Binding-site contacts:
Ligand atom CB contacts residue TYR238 of chain 1.X at 3.6 Å (hydrophobic).
Ligand atom CD1 contacts residue TYR91 of chain 1.X at 3.9 Å (hydrophobic).
Ligand atom O contacts residue ASN281 of chain 1.X at 2.6 Å (h-bond).
Ligand atom O contacts residue THR235 of chain 1.X at 3.1 Å (h-bond).
Ligand atom C contacts residue TYR94 of chain 1.X at 4.0 Å (hydrophobic).
Ligand atom CB contacts residue HIS277 of chain 1.X at 3.7 Å.
Ligand atom CG1 contacts residue TYR94 of chain 1.X at 3.8 Å (hydrophobic).
Ligand atom C contacts residue ASN227 of chain 1.X at 3.5 Å.
Ligand atom O contacts residue ASN227 of chain 1.X at 3.6 Å.
Ligand atom CA contacts residue ASN227 of chain 1.X at 3.7 Å.
Ligand atom C contacts residue THR235 of chain 1.X at 3.6 Å.
Ligand atom CG2 contacts residue LEU286 of chain 1.X at 3.7 Å (hydrophobic).
Ligand atom O contacts residue TYR94 of chain 1.X at 2.9 Å.
Ligand atom CG contacts residue TYR273 of chain 1.X at 3.6 Å (hydrophobic).
Ligand atom CD contacts residue HIS277 of chain 1.X at 3.9 Å.
Ligand atom N contacts residue THR235 of chain 1.X at 3.5 Å (h-bond).
Ligand atom CD contacts residue TYR273 of chain 1.X at 3.3 Å (hydrophobic).
Ligand atom CB contacts residue LEU286 of chain 1.X at 3.9 Å (hydrophobic).
Ligand atom CD1 contacts residue TYR94 of chain 1.X at 3.5 Å (hydrophobic).
Ligand atom CG contacts residue ASP233 of chain 1.X at 3.0 Å.
Ligand atom O contacts residue LYS234 of chain 1.X at 3.6 Å.
Ligand atom C contacts residue THR235 of chain 1.X at 3.6 Å.
Ligand atom O contacts residue LEU286 of chain 1.X at 3.2 Å.
Ligand atom C contacts residue THR235 of chain 1.X at 3.6 Å.
Ligand atom C contacts residue ASN281 of chain 1.X at 3.8 Å.
Ligand atom CG1 contacts residue VAL280 of chain 1.X at 4.0 Å (hydrophobic).
Ligand atom CG2 contacts residue GLU236 of chain 1.X at 3.3 Å.
Ligand atom CA contacts residue THR235 of chain 1.X at 3.6 Å.
Ligand atom C contacts residue LEU286 of chain 1.X at 3.8 Å (hydrophobic).
Ligand atom CG2 contacts residue HIS277 of chain 1.X at 3.3 Å.
Ligand atom CG2 contacts residue ASN281 of chain 1.X at 3.6 Å.
Ligand atom N contacts residue TYR273 of chain 1.X at 3.9 Å.
Ligand atom O contacts residue HIS277 of chain 1.X at 3.4 Å.
Ligand atom CG2 contacts residue PHE278 of chain 1.X at 3.7 Å (hydrophobic).
Ligand atom O contacts residue THR235 of chain 1.X at 3.0 Å (h-bond).
Ligand atom N contacts residue THR235 of chain 1.X at 3.9 Å.
Ligand atom CG contacts residue HIS277 of chain 1.X at 3.8 Å.
Ligand atom N contacts residue ASN227 of chain 1.X at 3.0 Å (h-bond).
Ligand atom CB contacts residue ASP233 of chain 1.X at 3.0 Å.
Ligand atom CG contacts residue LYS234 of chain 1.X at 3.3 Å.

This protein binds this small molecule.
Small molecule (SMILES): CC[C@H](C)[C@H](NC(=O)[C@H](CO)NC(=O)[C@H](CCCN=C(N)N)NC(=O)[C@@H](NC(=O)[C@@H]1CCCN1C(=O)[C@@H]1CCCN1C(=O)[C@H](C)N)C(C)C)C(=O)N[C@H](C=O)Cc1ccc(O)cc1

Sequence of chain 1.X:
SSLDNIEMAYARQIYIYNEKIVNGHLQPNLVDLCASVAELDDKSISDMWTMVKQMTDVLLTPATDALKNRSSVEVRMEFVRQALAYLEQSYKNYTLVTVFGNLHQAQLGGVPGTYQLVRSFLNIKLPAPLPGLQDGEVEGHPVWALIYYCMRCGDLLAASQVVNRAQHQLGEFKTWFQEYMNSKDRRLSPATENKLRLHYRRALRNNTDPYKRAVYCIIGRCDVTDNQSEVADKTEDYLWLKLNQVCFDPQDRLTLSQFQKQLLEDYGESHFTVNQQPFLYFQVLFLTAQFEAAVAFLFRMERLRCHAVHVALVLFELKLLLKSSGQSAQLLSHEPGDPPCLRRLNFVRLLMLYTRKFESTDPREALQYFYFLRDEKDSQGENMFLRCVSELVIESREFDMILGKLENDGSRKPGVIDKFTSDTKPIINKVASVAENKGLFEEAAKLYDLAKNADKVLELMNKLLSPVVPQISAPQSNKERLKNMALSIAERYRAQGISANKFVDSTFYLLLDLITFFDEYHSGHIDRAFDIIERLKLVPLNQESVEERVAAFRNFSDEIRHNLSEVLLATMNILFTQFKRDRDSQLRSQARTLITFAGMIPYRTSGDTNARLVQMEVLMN